Sequence of chain 12.E:
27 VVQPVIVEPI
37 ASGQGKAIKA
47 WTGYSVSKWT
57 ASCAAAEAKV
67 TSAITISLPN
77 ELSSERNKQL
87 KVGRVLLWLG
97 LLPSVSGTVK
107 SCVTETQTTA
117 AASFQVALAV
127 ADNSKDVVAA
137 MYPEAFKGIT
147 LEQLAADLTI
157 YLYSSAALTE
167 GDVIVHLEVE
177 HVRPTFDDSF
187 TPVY

Binding-site contacts:
Ligand atom N1 contacts residue THR48 of chain 12.D at 4.0 Å.
Ligand atom O4' contacts residue LYS143 of chain 12.D at 4.1 Å.
Ligand atom OP2 contacts residue GLY49 of chain 12.E at 4.2 Å.
Ligand atom C8 contacts residue TRP47 of chain 12.D at 3.8 Å (hydrophobic).
Ligand atom N7 contacts residue TRP47 of chain 12.D at 3.7 Å.
Ligand atom O4' contacts residue TRP47 of chain 12.D at 4.1 Å.
Ligand atom C2 contacts residue TRP47 of chain 12.D at 4.2 Å (hydrophobic).
Ligand atom C6 contacts residue THR48 of chain 12.D at 4.2 Å.
Ligand atom C4 contacts residue TRP47 of chain 12.D at 3.9 Å (hydrophobic).
Ligand atom N6 contacts residue THR48 of chain 12.D at 3.3 Å (h-bond).
Ligand atom OP2 contacts residue VAL178 of chain 12.E at 4.5 Å.
Ligand atom N9 contacts residue TRP47 of chain 12.D at 3.9 Å.
Ligand atom N3 contacts residue TRP47 of chain 12.D at 4.1 Å.
Ligand atom C6 contacts residue TRP47 of chain 12.D at 3.9 Å (hydrophobic).
Ligand atom N1 contacts residue TRP47 of chain 12.D at 4.3 Å.
Ligand atom C5 contacts residue TRP47 of chain 12.D at 3.8 Å (hydrophobic).
Ligand atom C5' contacts residue VAL178 of chain 12.E at 4.5 Å (hydrophobic).
Ligand atom N6 contacts residue TRP47 of chain 12.D at 3.8 Å.
Ligand atom N6 contacts residue TYR50 of chain 12.D at 4.2 Å.
Ligand atom C1' contacts residue TRP47 of chain 12.D at 4.3 Å (hydrophobic).

The protein below binds the small molecule below.
Small molecule (SMILES): Nc1ncnc2c1ncn2[C@@H]1O[C@H](COO[C@@H]2C[C@@H](CO[P](=O)(O)O[C@H]3[C@@H](O)[C@H](n4cnc5c(N)ncnc54)O[C@@H]3COP(=O)=O)O[C@H]2n2ccc(=O)[nH]c2=O)[C@@H](OOP(O)OC[C@H]2O[C@@H](n3ccc(=O)[nH]c3=O)[C@H](O)[C@@H]2O)[C@H]1O.Op1oo1

Sequence of chain 12.D:
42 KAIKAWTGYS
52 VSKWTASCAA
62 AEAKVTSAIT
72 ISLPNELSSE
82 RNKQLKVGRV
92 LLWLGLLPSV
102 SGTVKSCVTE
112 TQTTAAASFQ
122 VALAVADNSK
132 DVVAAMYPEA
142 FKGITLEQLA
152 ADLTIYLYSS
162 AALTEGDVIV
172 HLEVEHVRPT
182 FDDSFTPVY